This small molecule binds to this protein.
Small molecule (SMILES): CC(=O)N[C@H]1[C@H](O[C@H]2[C@H](O)[C@@H](NC(C)=O)CO[C@@H]2CO)O[C@H](CO)[C@@H](O)[C@@H]1O

Binding-site contacts:
Ligand atom O7 contacts residue ASN801 of chain 1.A at 4.2 Å.
Ligand atom C5 contacts residue ASN801 of chain 1.A at 3.6 Å.
Ligand atom C5 contacts residue SER803 of chain 1.A at 3.8 Å.
Ligand atom C4 contacts residue ASN801 of chain 1.A at 4.2 Å.
Ligand atom C2 contacts residue ASN801 of chain 1.A at 2.5 Å.
Ligand atom C3 contacts residue ASN801 of chain 1.A at 3.8 Å.
Ligand atom O6 contacts residue GLN804 of chain 1.A at 3.5 Å (h-bond).
Ligand atom N2 contacts residue ASN801 of chain 1.A at 3.0 Å (h-bond).
Ligand atom O6 contacts residue SER803 of chain 1.A at 4.2 Å.
Ligand atom O5 contacts residue SER803 of chain 1.A at 3.8 Å.
Ligand atom C7 contacts residue ASN801 of chain 1.A at 3.8 Å.
Ligand atom O5 contacts residue ASN801 of chain 1.A at 2.3 Å (h-bond).
Ligand atom C1 contacts residue ASN801 of chain 1.A at 1.4 Å.
Ligand atom C1 contacts residue SER803 of chain 1.A at 3.7 Å.

Sequence of chain 1.A:
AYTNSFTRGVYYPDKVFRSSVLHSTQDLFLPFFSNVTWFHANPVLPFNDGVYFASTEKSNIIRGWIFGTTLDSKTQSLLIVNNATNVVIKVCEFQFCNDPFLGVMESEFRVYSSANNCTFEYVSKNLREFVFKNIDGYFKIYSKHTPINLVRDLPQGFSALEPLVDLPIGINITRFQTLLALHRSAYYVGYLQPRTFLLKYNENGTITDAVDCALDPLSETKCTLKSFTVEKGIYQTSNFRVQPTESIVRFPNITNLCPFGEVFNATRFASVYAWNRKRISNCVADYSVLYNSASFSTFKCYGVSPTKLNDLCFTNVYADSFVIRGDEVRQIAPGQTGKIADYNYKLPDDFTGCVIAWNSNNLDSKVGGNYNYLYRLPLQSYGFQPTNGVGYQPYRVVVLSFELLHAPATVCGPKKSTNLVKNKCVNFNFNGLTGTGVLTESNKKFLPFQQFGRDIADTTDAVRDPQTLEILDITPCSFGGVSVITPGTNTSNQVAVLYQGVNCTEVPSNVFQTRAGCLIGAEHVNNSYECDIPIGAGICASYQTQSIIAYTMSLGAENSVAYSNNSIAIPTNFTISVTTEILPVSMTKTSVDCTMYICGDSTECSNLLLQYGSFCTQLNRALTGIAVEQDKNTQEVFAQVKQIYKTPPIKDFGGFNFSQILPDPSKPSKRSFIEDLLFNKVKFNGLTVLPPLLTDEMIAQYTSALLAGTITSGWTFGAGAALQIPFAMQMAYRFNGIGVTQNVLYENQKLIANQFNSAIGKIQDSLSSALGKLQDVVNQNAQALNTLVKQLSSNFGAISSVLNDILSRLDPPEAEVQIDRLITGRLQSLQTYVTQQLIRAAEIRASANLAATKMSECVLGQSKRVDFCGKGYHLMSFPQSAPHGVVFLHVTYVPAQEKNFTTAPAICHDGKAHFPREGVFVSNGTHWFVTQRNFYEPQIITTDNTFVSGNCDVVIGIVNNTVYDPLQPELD